Sequence of chain 1.D:
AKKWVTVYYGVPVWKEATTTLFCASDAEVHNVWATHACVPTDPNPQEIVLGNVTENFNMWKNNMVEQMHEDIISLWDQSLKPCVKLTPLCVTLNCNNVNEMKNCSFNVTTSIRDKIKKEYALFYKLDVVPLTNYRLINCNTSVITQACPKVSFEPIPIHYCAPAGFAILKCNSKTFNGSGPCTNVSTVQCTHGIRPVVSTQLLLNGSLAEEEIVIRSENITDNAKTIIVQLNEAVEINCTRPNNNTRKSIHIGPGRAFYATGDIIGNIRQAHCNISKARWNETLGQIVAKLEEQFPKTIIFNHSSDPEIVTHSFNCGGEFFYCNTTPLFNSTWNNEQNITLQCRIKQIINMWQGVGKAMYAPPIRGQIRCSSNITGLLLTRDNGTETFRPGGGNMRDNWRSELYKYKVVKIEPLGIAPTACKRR

This protein binds this small molecule.
Small molecule (SMILES): CC(=O)N[C@@H]1[C@@H](O)[C@H](O)[C@@H](CO)O[C@H]1O

Binding-site contacts:
Ligand atom C5 contacts residue ILE303 of chain 1.D at 4.4 Å (hydrophobic).
Ligand atom C8 contacts residue GLN418 of chain 1.D at 3.9 Å.
Ligand atom C2 contacts residue ASN282 of chain 1.D at 2.5 Å.
Ligand atom C4 contacts residue ASN282 of chain 1.D at 4.2 Å.
Ligand atom C3 contacts residue ASN282 of chain 1.D at 3.8 Å.
Ligand atom O6 contacts residue ILE303 of chain 1.D at 4.2 Å.
Ligand atom C5 contacts residue ASN282 of chain 1.D at 3.7 Å.
Ligand atom O7 contacts residue GLN418 of chain 1.D at 4.3 Å.
Ligand atom C6 contacts residue ILE303 of chain 1.D at 4.2 Å (hydrophobic).
Ligand atom O7 contacts residue ASN282 of chain 1.D at 3.0 Å (h-bond).
Ligand atom O5 contacts residue ILE303 of chain 1.D at 3.3 Å.
Ligand atom N2 contacts residue ASN282 of chain 1.D at 2.9 Å (h-bond).
Ligand atom C1 contacts residue ILE303 of chain 1.D at 3.9 Å (hydrophobic).
Ligand atom O6 contacts residue THR284 of chain 1.D at 4.2 Å.
Ligand atom C1 contacts residue ASN282 of chain 1.D at 1.4 Å.
Ligand atom C8 contacts residue ASN282 of chain 1.D at 4.3 Å.
Ligand atom C7 contacts residue ASN282 of chain 1.D at 3.1 Å.
Ligand atom O5 contacts residue ASN282 of chain 1.D at 2.4 Å (h-bond).